The small molecule below binds the protein below.
Small molecule (SMILES): CC(=O)N[C@@H]1[C@@H](O)[C@H](O)[C@@H](CO)O[C@H]1O

Sequence of chain 39.D:
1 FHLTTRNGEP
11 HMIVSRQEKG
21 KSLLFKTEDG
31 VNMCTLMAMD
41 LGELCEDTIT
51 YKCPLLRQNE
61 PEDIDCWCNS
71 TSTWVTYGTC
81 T

Binding-site contacts:
Ligand atom O1 contacts residue SER70 of chain 39.D at 4.2 Å.
Ligand atom C4 contacts residue NAG1 of chain 39.X at 3.2 Å.
Ligand atom C6 contacts residue LEU24 of chain 39.D at 4.5 Å (hydrophobic).
Ligand atom C5 contacts residue VAL31 of chain 39.D at 4.2 Å (hydrophobic).
Ligand atom C3 contacts residue VAL31 of chain 39.D at 3.0 Å (hydrophobic).
Ligand atom O6 contacts residue NAG1 of chain 39.X at 3.0 Å.
Ligand atom C6 contacts residue NAG1 of chain 39.X at 4.3 Å.
Ligand atom C1 contacts residue ASN69 of chain 39.D at 2.7 Å.
Ligand atom O5 contacts residue ASN69 of chain 39.D at 2.8 Å (h-bond).
Ligand atom C8 contacts residue SER70 of chain 39.D at 3.7 Å.
Ligand atom C5 contacts residue ASN69 of chain 39.D at 3.7 Å.
Ligand atom C2 contacts residue ASN69 of chain 39.D at 4.2 Å.
Ligand atom C1 contacts residue VAL31 of chain 39.D at 4.3 Å (hydrophobic).
Ligand atom C6 contacts residue ASN69 of chain 39.D at 4.4 Å.
Ligand atom C8 contacts residue ARG57 of chain 39.D at 4.2 Å.
Ligand atom C2 contacts residue VAL31 of chain 39.D at 4.0 Å (hydrophobic).
Ligand atom O1 contacts residue ASN69 of chain 39.D at 2.1 Å (h-bond).
Ligand atom N2 contacts residue VAL31 of chain 39.D at 4.0 Å.
Ligand atom O7 contacts residue ASN69 of chain 39.D at 3.8 Å.
Ligand atom O1 contacts residue VAL31 of chain 39.D at 3.4 Å (h-bond).
Ligand atom C8 contacts residue ASN69 of chain 39.D at 3.4 Å.
Ligand atom C4 contacts residue VAL31 of chain 39.D at 3.8 Å (hydrophobic).
Ligand atom O3 contacts residue VAL31 of chain 39.D at 3.6 Å.
Ligand atom C7 contacts residue SER70 of chain 39.D at 4.4 Å.
Ligand atom O4 contacts residue VAL31 of chain 39.D at 3.3 Å.
Ligand atom O1 contacts residue MET33 of chain 39.D at 3.9 Å.
Ligand atom O3 contacts residue NAG1 of chain 39.X at 2.6 Å (h-bond).
Ligand atom O5 contacts residue MET33 of chain 39.D at 4.2 Å.
Ligand atom C7 contacts residue ASN69 of chain 39.D at 3.8 Å.
Ligand atom C5 contacts residue NAG1 of chain 39.X at 4.4 Å.
Ligand atom O4 contacts residue NAG1 of chain 39.X at 3.0 Å.
Ligand atom C5 contacts residue MET33 of chain 39.D at 3.7 Å (hydrophobic).
Ligand atom C3 contacts residue NAG1 of chain 39.X at 3.7 Å.
Ligand atom N2 contacts residue ASN69 of chain 39.D at 4.3 Å.
Ligand atom C6 contacts residue MET33 of chain 39.D at 3.5 Å (hydrophobic).